This protein binds this small molecule.
Small molecule (SMILES): CC(=O)N[C@H]1[C@H](O[C@H]2[C@H](O)[C@@H](NC(C)=O)CO[C@@H]2CO)O[C@H](CO)[C@@H](O)[C@@H]1O

Sequence of chain 46.C:
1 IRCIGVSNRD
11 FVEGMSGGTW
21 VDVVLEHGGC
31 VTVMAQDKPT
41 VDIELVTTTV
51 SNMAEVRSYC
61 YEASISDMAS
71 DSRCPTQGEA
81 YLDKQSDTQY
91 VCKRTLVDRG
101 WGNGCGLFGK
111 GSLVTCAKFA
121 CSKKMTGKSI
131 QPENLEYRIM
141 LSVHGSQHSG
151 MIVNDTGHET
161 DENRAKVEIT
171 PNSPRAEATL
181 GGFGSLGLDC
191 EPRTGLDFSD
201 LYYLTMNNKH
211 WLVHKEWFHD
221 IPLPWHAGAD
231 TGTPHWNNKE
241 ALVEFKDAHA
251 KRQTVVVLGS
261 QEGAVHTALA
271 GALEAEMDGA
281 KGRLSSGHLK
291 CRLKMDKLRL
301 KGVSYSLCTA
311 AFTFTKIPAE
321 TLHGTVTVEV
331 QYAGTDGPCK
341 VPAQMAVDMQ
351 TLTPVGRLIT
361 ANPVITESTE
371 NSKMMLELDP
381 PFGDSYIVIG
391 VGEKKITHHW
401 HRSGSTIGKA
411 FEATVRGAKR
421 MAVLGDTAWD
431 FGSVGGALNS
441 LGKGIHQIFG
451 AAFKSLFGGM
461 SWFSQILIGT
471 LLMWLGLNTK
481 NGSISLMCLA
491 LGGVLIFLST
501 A

Binding-site contacts:
Ligand atom O6 contacts residue THR156 of chain 46.C at 2.7 Å (h-bond).
Ligand atom N2 contacts residue ASN154 of chain 46.C at 3.2 Å (h-bond).
Ligand atom C5 contacts residue THR156 of chain 46.C at 4.1 Å.
Ligand atom O7 contacts residue GLY150 of chain 46.C at 4.2 Å.
Ligand atom C6 contacts residue THR156 of chain 46.C at 3.7 Å.
Ligand atom O7 contacts residue ASN154 of chain 46.C at 2.1 Å (h-bond).
Ligand atom O7 contacts residue VAL153 of chain 46.C at 4.1 Å.
Ligand atom C2 contacts residue ASN154 of chain 46.C at 3.6 Å.
Ligand atom C1 contacts residue ASN154 of chain 46.C at 3.0 Å.
Ligand atom C7 contacts residue ASN154 of chain 46.C at 2.2 Å.
Ligand atom C1 contacts residue THR156 of chain 46.C at 4.2 Å.
Ligand atom O5 contacts residue THR156 of chain 46.C at 4.0 Å.
Ligand atom C8 contacts residue ASN154 of chain 46.C at 2.3 Å.
Ligand atom O5 contacts residue ASN154 of chain 46.C at 4.1 Å.